A small-molecule ligand and the protein it binds are described below.
Small molecule (SMILES): CC(=O)N[C@@H]1[C@@H](O)[C@H](O)[C@@H](CO)O[C@H]1O

Sequence of chain 1.B:
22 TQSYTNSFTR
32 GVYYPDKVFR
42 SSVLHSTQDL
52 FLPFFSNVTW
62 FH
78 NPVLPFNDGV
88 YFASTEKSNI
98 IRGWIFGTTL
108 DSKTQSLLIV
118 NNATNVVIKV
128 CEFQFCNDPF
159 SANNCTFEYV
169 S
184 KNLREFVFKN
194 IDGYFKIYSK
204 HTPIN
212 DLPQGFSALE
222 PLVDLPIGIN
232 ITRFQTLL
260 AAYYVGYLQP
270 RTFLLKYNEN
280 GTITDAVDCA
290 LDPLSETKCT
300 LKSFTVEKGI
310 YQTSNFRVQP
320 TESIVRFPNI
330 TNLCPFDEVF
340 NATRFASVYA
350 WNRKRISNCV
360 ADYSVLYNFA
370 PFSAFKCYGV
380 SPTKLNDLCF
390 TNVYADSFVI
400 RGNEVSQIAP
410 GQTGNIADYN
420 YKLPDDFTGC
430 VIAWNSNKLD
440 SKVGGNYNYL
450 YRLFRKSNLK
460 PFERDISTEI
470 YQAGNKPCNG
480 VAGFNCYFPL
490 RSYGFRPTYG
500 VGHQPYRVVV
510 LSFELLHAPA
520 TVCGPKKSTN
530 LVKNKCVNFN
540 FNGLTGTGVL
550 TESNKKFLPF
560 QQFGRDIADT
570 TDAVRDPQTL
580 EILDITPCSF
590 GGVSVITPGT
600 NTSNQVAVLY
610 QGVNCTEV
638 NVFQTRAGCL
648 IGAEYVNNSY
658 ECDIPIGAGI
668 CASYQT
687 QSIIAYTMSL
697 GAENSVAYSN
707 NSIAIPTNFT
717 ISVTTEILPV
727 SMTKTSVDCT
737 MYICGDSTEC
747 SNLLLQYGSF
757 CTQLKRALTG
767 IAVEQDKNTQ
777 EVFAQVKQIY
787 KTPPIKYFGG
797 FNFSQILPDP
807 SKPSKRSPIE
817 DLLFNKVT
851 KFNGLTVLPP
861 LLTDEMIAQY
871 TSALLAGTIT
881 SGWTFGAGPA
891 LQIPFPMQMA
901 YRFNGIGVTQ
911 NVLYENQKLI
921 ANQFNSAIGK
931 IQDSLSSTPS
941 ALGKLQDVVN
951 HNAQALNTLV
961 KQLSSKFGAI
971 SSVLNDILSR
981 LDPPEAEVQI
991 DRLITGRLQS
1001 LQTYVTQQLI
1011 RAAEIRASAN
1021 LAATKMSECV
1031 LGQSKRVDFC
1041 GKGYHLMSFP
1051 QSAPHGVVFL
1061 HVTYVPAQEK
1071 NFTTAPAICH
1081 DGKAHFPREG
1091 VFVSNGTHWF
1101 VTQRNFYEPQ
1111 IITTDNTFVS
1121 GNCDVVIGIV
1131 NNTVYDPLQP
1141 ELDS

Binding-site contacts:
Ligand atom C1 contacts residue GLN892 of chain 1.B at 4.1 Å.
Ligand atom O4 contacts residue ALA703 of chain 1.C at 4.2 Å.
Ligand atom C4 contacts residue ASN1071 of chain 1.C at 4.0 Å.
Ligand atom C3 contacts residue ASN1071 of chain 1.C at 3.7 Å.
Ligand atom O5 contacts residue GLN892 of chain 1.B at 4.0 Å.
Ligand atom C7 contacts residue ASN1071 of chain 1.C at 3.6 Å.
Ligand atom C8 contacts residue GLU1069 of chain 1.C at 3.7 Å.
Ligand atom C1 contacts residue ASN1071 of chain 1.C at 1.4 Å.
Ligand atom C5 contacts residue ASN1071 of chain 1.C at 3.3 Å.
Ligand atom C2 contacts residue ASN1071 of chain 1.C at 2.5 Å.
Ligand atom O5 contacts residue ALA703 of chain 1.C at 3.6 Å.
Ligand atom C4 contacts residue ALA703 of chain 1.C at 4.5 Å (hydrophobic).
Ligand atom C6 contacts residue ASN1071 of chain 1.C at 3.2 Å.
Ligand atom N2 contacts residue ASN1071 of chain 1.C at 3.2 Å (h-bond).
Ligand atom C3 contacts residue ALA703 of chain 1.C at 4.4 Å (hydrophobic).
Ligand atom C5 contacts residue ALA703 of chain 1.C at 4.1 Å (hydrophobic).
Ligand atom O5 contacts residue ASN1071 of chain 1.C at 2.4 Å (h-bond).
Ligand atom O7 contacts residue ASN1071 of chain 1.C at 3.4 Å (h-bond).

Sequence of chain 1.C:
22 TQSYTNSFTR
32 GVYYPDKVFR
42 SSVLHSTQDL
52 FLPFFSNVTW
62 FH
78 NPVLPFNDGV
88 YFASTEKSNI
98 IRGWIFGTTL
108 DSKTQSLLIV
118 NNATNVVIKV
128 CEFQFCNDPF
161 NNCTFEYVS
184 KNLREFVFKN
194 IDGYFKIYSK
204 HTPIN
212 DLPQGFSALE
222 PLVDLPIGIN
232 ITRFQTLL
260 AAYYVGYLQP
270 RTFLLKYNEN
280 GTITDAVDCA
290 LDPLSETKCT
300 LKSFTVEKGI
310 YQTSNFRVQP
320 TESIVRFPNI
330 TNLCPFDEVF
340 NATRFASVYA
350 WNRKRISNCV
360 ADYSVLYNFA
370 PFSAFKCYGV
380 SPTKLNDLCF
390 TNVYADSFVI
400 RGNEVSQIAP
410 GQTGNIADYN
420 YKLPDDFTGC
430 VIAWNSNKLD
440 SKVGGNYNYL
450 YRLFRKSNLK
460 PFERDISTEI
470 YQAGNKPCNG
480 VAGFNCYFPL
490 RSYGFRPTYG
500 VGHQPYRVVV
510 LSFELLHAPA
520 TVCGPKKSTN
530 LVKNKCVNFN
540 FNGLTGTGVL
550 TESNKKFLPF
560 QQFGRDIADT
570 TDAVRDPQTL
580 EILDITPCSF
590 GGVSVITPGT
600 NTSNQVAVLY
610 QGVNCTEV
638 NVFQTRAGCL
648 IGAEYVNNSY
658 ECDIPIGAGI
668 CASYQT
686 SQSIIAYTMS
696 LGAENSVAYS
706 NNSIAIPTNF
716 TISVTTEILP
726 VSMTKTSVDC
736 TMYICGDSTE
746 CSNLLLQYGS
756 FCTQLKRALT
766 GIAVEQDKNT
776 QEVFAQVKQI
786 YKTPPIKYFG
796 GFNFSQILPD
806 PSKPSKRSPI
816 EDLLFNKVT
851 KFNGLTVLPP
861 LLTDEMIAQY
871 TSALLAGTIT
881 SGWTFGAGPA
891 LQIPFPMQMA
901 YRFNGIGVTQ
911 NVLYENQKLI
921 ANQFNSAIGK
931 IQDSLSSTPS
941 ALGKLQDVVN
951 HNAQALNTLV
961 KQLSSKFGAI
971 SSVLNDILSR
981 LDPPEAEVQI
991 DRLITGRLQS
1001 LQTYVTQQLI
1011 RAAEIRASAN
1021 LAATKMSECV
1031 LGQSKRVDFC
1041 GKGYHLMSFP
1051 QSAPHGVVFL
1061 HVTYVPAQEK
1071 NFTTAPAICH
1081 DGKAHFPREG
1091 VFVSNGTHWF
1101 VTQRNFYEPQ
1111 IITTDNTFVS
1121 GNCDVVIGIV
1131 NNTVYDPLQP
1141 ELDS